Binding-site contacts:
Ligand atom C5B contacts residue TYR128 of chain 1.A at 4.0 Å (hydrophobic).
Ligand atom C1C contacts residue TYR128 of chain 1.A at 3.7 Å (hydrophobic).
Ligand atom O1 contacts residue LEU106 of chain 1.A at 3.8 Å.
Ligand atom C5B contacts residue MET224 of chain 1.A at 3.8 Å (hydrophobic).
Ligand atom C5B contacts residue PHE186 of chain 1.A at 3.9 Å (hydrophobic).
Ligand atom C4B contacts residue TYR152 of chain 1.A at 3.8 Å (hydrophobic).
Ligand atom C2B contacts residue VAL188 of chain 1.A at 3.5 Å (hydrophobic).
Ligand atom C4C contacts residue VAL188 of chain 1.A at 3.7 Å (hydrophobic).
Ligand atom C3B contacts residue VAL188 of chain 1.A at 3.8 Å (hydrophobic).
Ligand atom C2C contacts residue MET221 of chain 1.A at 4.0 Å (hydrophobic).
Ligand atom C1B contacts residue VAL188 of chain 1.A at 3.8 Å (hydrophobic).
Ligand atom N2 contacts residue LEU106 of chain 1.A at 3.8 Å.
Ligand atom N3A contacts residue ALA24 of chain 1.C at 3.8 Å.
Ligand atom C5A contacts residue PHE186 of chain 1.A at 3.5 Å (hydrophobic).
Ligand atom N3A contacts residue PHE186 of chain 1.A at 4.0 Å.
Ligand atom O1B contacts residue ILE104 of chain 1.A at 3.9 Å.
Ligand atom C1C contacts residue LEU106 of chain 1.A at 3.8 Å (hydrophobic).
Ligand atom O1A contacts residue PHE186 of chain 1.A at 3.0 Å.
Ligand atom C5A contacts residue ALA150 of chain 1.A at 3.6 Å (hydrophobic).
Ligand atom C3C contacts residue TYR128 of chain 1.A at 3.4 Å (hydrophobic).
Ligand atom C4 contacts residue LEU106 of chain 1.A at 3.9 Å (hydrophobic).
Ligand atom C4A contacts residue PRO174 of chain 1.A at 3.1 Å (hydrophobic).
Ligand atom C1B contacts residue TYR128 of chain 1.A at 3.6 Å (hydrophobic).
Ligand atom C6B contacts residue TYR128 of chain 1.A at 3.3 Å (hydrophobic).
Ligand atom C2A contacts residue PHE186 of chain 1.A at 3.3 Å (hydrophobic).
Ligand atom C3B contacts residue TYR152 of chain 1.A at 3.7 Å (hydrophobic).
Ligand atom N3A contacts residue TYR152 of chain 1.A at 3.5 Å.
Ligand atom C5A contacts residue VAL176 of chain 1.A at 3.6 Å (hydrophobic).
Ligand atom C5C contacts residue VAL191 of chain 1.A at 3.8 Å (hydrophobic).
Ligand atom N3A contacts residue PRO174 of chain 1.A at 3.7 Å.
Ligand atom C2A contacts residue TYR152 of chain 1.A at 3.6 Å (hydrophobic).
Ligand atom C4 contacts residue TYR197 of chain 1.A at 3.8 Å (hydrophobic).
Ligand atom C4B contacts residue PHE186 of chain 1.A at 3.6 Å (hydrophobic).
Ligand atom O1B contacts residue TYR128 of chain 1.A at 3.4 Å (h-bond).
Ligand atom C2C contacts residue TYR197 of chain 1.A at 3.7 Å (hydrophobic).
Ligand atom C5 contacts residue LEU106 of chain 1.A at 3.8 Å (hydrophobic).
Ligand atom C1B contacts residue ILE104 of chain 1.A at 4.0 Å (hydrophobic).
Ligand atom C4C contacts residue VAL191 of chain 1.A at 3.0 Å (hydrophobic).
Ligand atom C6B contacts residue ILE104 of chain 1.A at 3.6 Å (hydrophobic).
Ligand atom O1 contacts residue MET221 of chain 1.A at 3.9 Å.

Sequence of chain 1.C:
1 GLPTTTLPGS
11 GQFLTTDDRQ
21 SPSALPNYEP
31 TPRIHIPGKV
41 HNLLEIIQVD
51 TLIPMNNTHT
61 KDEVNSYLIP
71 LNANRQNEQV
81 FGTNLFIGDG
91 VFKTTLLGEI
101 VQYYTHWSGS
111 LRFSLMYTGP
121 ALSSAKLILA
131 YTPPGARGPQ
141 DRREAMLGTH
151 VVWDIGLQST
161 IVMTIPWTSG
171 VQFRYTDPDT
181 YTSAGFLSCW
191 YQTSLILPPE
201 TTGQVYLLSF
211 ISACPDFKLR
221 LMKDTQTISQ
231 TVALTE

This protein binds this small molecule.
Small molecule (SMILES): Cc1cc(CCCCCOc2ccc(C3=NCCO3)cc2)on1

Sequence of chain 1.A:
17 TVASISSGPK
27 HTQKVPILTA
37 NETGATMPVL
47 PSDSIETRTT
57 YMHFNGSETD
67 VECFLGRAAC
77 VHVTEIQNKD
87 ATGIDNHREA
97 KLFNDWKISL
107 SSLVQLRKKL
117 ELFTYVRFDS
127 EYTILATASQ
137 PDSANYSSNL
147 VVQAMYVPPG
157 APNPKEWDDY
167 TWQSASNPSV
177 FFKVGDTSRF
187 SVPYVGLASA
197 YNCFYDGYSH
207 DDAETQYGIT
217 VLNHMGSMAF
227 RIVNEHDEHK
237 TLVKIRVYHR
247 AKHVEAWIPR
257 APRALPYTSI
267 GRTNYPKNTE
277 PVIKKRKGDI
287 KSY